Binding-site contacts:
Ligand atom O48 contacts residue MES1 of chain 1.OA at 3.3 Å (h-bond).
Ligand atom C51 contacts residue THR1 of chain 1.V at 1.5 Å.
Ligand atom C31 contacts residue GLY47 of chain 1.V at 3.5 Å.
Ligand atom C51 contacts residue GLY168 of chain 1.V at 3.6 Å.
Ligand atom C38 contacts residue GLY47 of chain 1.V at 3.6 Å.
Ligand atom N41 contacts residue THR1 of chain 1.V at 3.7 Å.
Ligand atom C43 contacts residue THR1 of chain 1.V at 2.7 Å.
Ligand atom O60 contacts residue THR1 of chain 1.V at 2.9 Å (h-bond).
Ligand atom C44 contacts residue THR1 of chain 1.V at 3.5 Å.
Ligand atom C58 contacts residue GLY168 of chain 1.V at 2.9 Å.
Ligand atom C39 contacts residue GLY47 of chain 1.V at 3.7 Å.
Ligand atom C58 contacts residue ARG19 of chain 1.V at 3.5 Å.
Ligand atom C43 contacts residue GLY47 of chain 1.V at 3.4 Å.
Ligand atom C27 contacts residue ALA27 of chain 1.V at 3.3 Å (hydrophobic).
Ligand atom C24 contacts residue ALA49 of chain 1.V at 3.8 Å (hydrophobic).
Ligand atom C59 contacts residue MES1 of chain 1.OA at 3.4 Å.
Ligand atom C58 contacts residue LYS33 of chain 1.V at 3.7 Å.
Ligand atom O29 contacts residue ALA49 of chain 1.V at 2.9 Å (h-bond).
Ligand atom C42 contacts residue THR1 of chain 1.V at 2.3 Å.
Ligand atom C13 contacts residue LEU126 of chain 1.W at 3.8 Å (hydrophobic).
Ligand atom O9 contacts residue ASP125 of chain 1.W at 3.5 Å.
Ligand atom C47 contacts residue THR1 of chain 1.V at 1.4 Å.
Ligand atom C59 contacts residue THR1 of chain 1.V at 2.5 Å.
Ligand atom C46 contacts residue ALA49 of chain 1.V at 3.5 Å (hydrophobic).
Ligand atom C27 contacts residue THR21 of chain 1.V at 3.5 Å.
Ligand atom C28 contacts residue ALA49 of chain 1.V at 3.7 Å (hydrophobic).
Ligand atom O40 contacts residue SER20 of chain 1.V at 3.5 Å (h-bond).
Ligand atom O60 contacts residue MES1 of chain 1.OA at 2.2 Å (h-bond).
Ligand atom C32 contacts residue THR21 of chain 1.V at 3.8 Å.
Ligand atom O48 contacts residue GLY47 of chain 1.V at 3.1 Å (h-bond).
Ligand atom C27 contacts residue SER20 of chain 1.V at 3.5 Å.
Ligand atom N22 contacts residue ASP125 of chain 1.W at 3.3 Å (salt-bridge).
Ligand atom C46 contacts residue SER20 of chain 1.V at 3.7 Å.
Ligand atom O48 contacts residue THR1 of chain 1.V at 2.3 Å (h-bond).
Ligand atom N41 contacts residue GLY47 of chain 1.V at 3.0 Å (h-bond).
Ligand atom C15 contacts residue THR48 of chain 1.V at 3.6 Å.
Ligand atom C23 contacts residue THR21 of chain 1.V at 3.5 Å.
Ligand atom C58 contacts residue THR1 of chain 1.V at 2.5 Å.
Ligand atom N30 contacts residue THR21 of chain 1.V at 3.1 Å (h-bond).
Ligand atom O40 contacts residue THR21 of chain 1.V at 3.1 Å (h-bond).

Sequence of chain 1.W:
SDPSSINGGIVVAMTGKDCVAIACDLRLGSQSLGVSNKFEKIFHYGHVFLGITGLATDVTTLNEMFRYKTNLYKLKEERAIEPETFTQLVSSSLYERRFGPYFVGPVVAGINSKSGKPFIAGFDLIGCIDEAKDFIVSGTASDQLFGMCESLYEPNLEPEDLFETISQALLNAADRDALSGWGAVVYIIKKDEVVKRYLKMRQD

Sequence of chain 1.V:
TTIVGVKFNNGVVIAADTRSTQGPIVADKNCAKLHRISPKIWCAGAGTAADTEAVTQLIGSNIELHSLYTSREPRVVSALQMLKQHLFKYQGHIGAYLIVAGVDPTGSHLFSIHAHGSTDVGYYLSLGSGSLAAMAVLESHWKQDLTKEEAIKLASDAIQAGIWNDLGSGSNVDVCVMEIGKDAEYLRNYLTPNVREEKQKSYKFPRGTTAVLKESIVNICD

This small molecule binds to this protein.
Small molecule (SMILES): CC(C)C[C@H](NC(=O)[C@H](CCc1ccccc1)NC(=O)CN1CCOCC1)C(=O)N[C@@H](Cc1ccccc1)C(=O)N[C@@H](CC(C)C)[C@@H](O)[C@H](C)CO